The small molecule below binds the protein below.
Small molecule (SMILES): CC(=O)N[C@H]1[C@H](O[C@H]2[C@H](O)[C@@H](NC(C)=O)CO[C@@H]2CO)O[C@H](CO)[C@@H](O[C@@H]2O[C@H](CO[C@H]3O[C@H](CO)[C@@H](O)[C@H](O)[C@@H]3O)[C@@H](O)[C@H](O)[C@@H]2O)[C@@H]1O

Sequence of chain 1.A:
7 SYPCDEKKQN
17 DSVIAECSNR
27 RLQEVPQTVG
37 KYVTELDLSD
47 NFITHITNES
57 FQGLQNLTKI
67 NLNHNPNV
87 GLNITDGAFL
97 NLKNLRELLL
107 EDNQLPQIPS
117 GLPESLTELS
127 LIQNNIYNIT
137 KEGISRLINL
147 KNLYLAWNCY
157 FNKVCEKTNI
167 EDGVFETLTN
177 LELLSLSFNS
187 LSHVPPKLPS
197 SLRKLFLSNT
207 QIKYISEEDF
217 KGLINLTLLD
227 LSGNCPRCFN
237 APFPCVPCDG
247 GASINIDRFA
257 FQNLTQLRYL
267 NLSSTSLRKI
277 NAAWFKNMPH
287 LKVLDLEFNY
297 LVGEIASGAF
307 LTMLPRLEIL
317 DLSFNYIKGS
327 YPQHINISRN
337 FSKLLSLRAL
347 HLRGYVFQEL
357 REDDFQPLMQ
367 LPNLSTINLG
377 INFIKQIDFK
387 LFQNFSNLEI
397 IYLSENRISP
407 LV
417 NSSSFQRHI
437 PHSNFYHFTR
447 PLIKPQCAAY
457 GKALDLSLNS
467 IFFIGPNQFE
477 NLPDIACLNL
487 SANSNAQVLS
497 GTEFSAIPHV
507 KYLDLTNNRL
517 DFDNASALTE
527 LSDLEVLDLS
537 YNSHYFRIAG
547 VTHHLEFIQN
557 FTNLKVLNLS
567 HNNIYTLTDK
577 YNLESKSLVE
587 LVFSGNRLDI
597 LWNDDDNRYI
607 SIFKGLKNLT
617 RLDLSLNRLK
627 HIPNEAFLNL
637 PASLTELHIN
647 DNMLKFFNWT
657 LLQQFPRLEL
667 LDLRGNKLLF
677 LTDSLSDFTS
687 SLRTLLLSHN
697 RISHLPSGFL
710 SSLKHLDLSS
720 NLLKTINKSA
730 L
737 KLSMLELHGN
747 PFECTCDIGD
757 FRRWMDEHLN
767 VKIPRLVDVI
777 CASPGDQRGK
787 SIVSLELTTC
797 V

Binding-site contacts:
Ligand atom C6 contacts residue SER439 of chain 1.A at 3.7 Å.
Ligand atom C3 contacts residue PHE441 of chain 1.A at 3.8 Å (hydrophobic).
Ligand atom C8 contacts residue SER228 of chain 1.A at 3.3 Å.
Ligand atom C7 contacts residue ASN440 of chain 1.A at 3.9 Å.
Ligand atom C7 contacts residue ASN267 of chain 1.A at 3.7 Å.
Ligand atom O5 contacts residue ASP291 of chain 1.A at 3.4 Å (salt-bridge).
Ligand atom C8 contacts residue TYR265 of chain 1.A at 3.5 Å (hydrophobic).
Ligand atom C8 contacts residue LEU224 of chain 1.A at 3.7 Å (hydrophobic).
Ligand atom O6 contacts residue PHE441 of chain 1.A at 2.3 Å.
Ligand atom O7 contacts residue TYR442 of chain 1.A at 3.7 Å.
Ligand atom N2 contacts residue SER228 of chain 1.A at 3.7 Å.
Ligand atom O5 contacts residue ASN267 of chain 1.A at 2.3 Å (h-bond).
Ligand atom C1 contacts residue PHE441 of chain 1.A at 3.6 Å (hydrophobic).
Ligand atom N2 contacts residue PHE441 of chain 1.A at 3.4 Å.
Ligand atom C1 contacts residue ASN267 of chain 1.A at 1.4 Å.
Ligand atom C6 contacts residue ASN440 of chain 1.A at 3.9 Å.
Ligand atom C3 contacts residue ASP226 of chain 1.A at 3.7 Å.
Ligand atom C1 contacts residue ASP226 of chain 1.A at 3.6 Å.
Ligand atom C7 contacts residue SER228 of chain 1.A at 3.8 Å.
Ligand atom O7 contacts residue ASN440 of chain 1.A at 2.9 Å.
Ligand atom C7 contacts residue ASP226 of chain 1.A at 3.5 Å.
Ligand atom C2 contacts residue PHE441 of chain 1.A at 3.6 Å (hydrophobic).
Ligand atom C2 contacts residue ASN267 of chain 1.A at 2.4 Å.
Ligand atom O4 contacts residue PHE202 of chain 1.A at 3.8 Å.
Ligand atom O7 contacts residue LEU224 of chain 1.A at 3.3 Å.
Ligand atom C3 contacts residue ASN267 of chain 1.A at 3.8 Å.
Ligand atom C4 contacts residue PHE441 of chain 1.A at 3.5 Å (hydrophobic).
Ligand atom N2 contacts residue ASP226 of chain 1.A at 2.6 Å (salt-bridge).
Ligand atom O7 contacts residue PHE441 of chain 1.A at 2.9 Å (h-bond).
Ligand atom C5 contacts residue ASN267 of chain 1.A at 3.5 Å.
Ligand atom C8 contacts residue SER204 of chain 1.A at 3.2 Å.
Ligand atom O7 contacts residue LYS200 of chain 1.A at 3.2 Å (salt-bridge).
Ligand atom C6 contacts residue PHE441 of chain 1.A at 3.6 Å (hydrophobic).
Ligand atom O3 contacts residue ASN440 of chain 1.A at 3.8 Å.
Ligand atom O3 contacts residue PHE441 of chain 1.A at 3.2 Å (h-bond).
Ligand atom C2 contacts residue ASP226 of chain 1.A at 3.4 Å.
Ligand atom C7 contacts residue LEU224 of chain 1.A at 3.4 Å (hydrophobic).
Ligand atom C8 contacts residue ASP226 of chain 1.A at 3.6 Å.
Ligand atom N2 contacts residue ASN267 of chain 1.A at 2.9 Å (h-bond).
Ligand atom O4 contacts residue PHE441 of chain 1.A at 3.9 Å.